A protein and the small-molecule ligand that binds it are described below.
Small molecule (SMILES): CC[C@H](C)[C@H](NC(=O)[C@@H](C[C@H](O)[C@H](CC(C)C)NC(=O)[C@H](Cc1cnc[nH]1)NC(=O)[C@H](Cc1ccccc1)NC(=O)[C@@H]1CCCN1C(=O)[C@H](Cc1cnc[nH]1)NC(=O)OC(C)(C)C)C(C)C)C(=O)N[C@@H](Cc1cnc[nH]1)C(=O)O

Sequence of chain 1.A:
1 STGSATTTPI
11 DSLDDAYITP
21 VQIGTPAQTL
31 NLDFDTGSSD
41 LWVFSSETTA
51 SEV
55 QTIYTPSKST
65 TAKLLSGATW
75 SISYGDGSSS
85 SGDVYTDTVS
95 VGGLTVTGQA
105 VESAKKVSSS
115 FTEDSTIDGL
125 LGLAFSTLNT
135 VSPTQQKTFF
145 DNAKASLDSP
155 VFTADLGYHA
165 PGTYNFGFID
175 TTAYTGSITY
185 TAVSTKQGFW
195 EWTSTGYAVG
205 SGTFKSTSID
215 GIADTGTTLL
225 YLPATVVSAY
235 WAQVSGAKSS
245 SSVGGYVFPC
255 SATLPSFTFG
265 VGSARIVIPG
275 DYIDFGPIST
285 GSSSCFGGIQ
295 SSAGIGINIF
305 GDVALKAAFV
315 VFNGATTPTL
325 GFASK

Binding-site contacts:
Ligand atom OS contacts residue ASP35 of chain 1.A at 2.6 Å (salt-bridge).
Ligand atom CE1 contacts residue TYR78 of chain 1.A at 3.0 Å (hydrophobic).
Ligand atom OS contacts residue THR221 of chain 1.A at 3.2 Å.
Ligand atom N contacts residue THR222 of chain 1.A at 2.5 Å (h-bond).
Ligand atom CB contacts residue ASP218 of chain 1.A at 3.4 Å.
Ligand atom CA contacts residue THR222 of chain 1.A at 3.2 Å.
Ligand atom C1 contacts residue PRO281 of chain 1.A at 2.8 Å (hydrophobic).
Ligand atom CD2 contacts residue SER82 of chain 1.A at 3.2 Å.
Ligand atom CE1 contacts residue ILE303 of chain 1.A at 3.3 Å (hydrophobic).
Ligand atom CD1 contacts residue LEU132 of chain 1.A at 3.4 Å (hydrophobic).
Ligand atom OS contacts residue ASP218 of chain 1.A at 2.0 Å.
Ligand atom NE2 contacts residue ILE299 of chain 1.A at 3.4 Å.
Ligand atom N contacts residue GLY220 of chain 1.A at 2.9 Å (h-bond).
Ligand atom O contacts residue ASP80 of chain 1.A at 3.0 Å (salt-bridge).
Ligand atom D contacts residue SER77 of chain 1.A at 1.8 Å.
Ligand atom O contacts residue GLY79 of chain 1.A at 3.2 Å (h-bond).
Ligand atom N contacts residue ASP15 of chain 1.A at 2.9 Å (salt-bridge).
Ligand atom N contacts residue ASP15 of chain 1.A at 3.3 Å (salt-bridge).
Ligand atom CA contacts residue ASP15 of chain 1.A at 3.2 Å.
Ligand atom N contacts residue SER77 of chain 1.A at 2.7 Å (h-bond).
Ligand atom CB contacts residue THR222 of chain 1.A at 3.0 Å.
Ligand atom CT contacts residue ASP218 of chain 1.A at 2.8 Å.
Ligand atom CG1 contacts residue ILE216 of chain 1.A at 3.4 Å (hydrophobic).
Ligand atom C1 contacts residue GLY280 of chain 1.A at 3.3 Å.
Ligand atom D contacts residue THR222 of chain 1.A at 1.7 Å.
Ligand atom OXT contacts residue SER77 of chain 1.A at 2.6 Å (h-bond).
Ligand atom OS contacts residue GLY220 of chain 1.A at 3.2 Å (h-bond).
Ligand atom CA contacts residue SER77 of chain 1.A at 3.4 Å.
Ligand atom O contacts residue GLY79 of chain 1.A at 3.0 Å (h-bond).
Ligand atom C1 contacts residue ASP218 of chain 1.A at 2.9 Å.
Ligand atom O contacts residue TYR78 of chain 1.A at 3.2 Å.
Ligand atom C contacts residue ASP15 of chain 1.A at 2.8 Å.
Ligand atom O contacts residue THR222 of chain 1.A at 3.1 Å (h-bond).
Ligand atom O contacts residue ASP15 of chain 1.A at 2.8 Å (salt-bridge).
Ligand atom CG1 contacts residue ASP218 of chain 1.A at 2.8 Å.
Ligand atom ND1 contacts residue TYR78 of chain 1.A at 3.0 Å (h-bond).
Ligand atom N contacts residue GLY37 of chain 1.A at 3.2 Å (h-bond).
Ligand atom CD2 contacts residue TYR78 of chain 1.A at 3.3 Å (hydrophobic).
Ligand atom CS contacts residue ASP218 of chain 1.A at 2.8 Å.
Ligand atom ND1 contacts residue THR221 of chain 1.A at 3.3 Å (h-bond).